Sequence of chain 1.C:
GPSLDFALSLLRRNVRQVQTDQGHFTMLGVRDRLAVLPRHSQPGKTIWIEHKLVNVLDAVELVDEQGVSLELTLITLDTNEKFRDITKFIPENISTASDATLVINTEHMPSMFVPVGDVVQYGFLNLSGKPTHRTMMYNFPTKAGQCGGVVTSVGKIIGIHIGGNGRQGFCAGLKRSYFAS

A small-molecule ligand and the protein it binds are described below.
Small molecule (SMILES): Cc1cc(C(=O)N[C@@H](Cc2ccc(F)cc2)C(=O)N[C@H](C=O)C[C@@H]2CCCNC2=O)no1

Binding-site contacts:
Ligand atom C8 contacts residue GLU71 of chain 1.C at 3.5 Å.
Ligand atom C13 contacts residue THR142 of chain 1.C at 3.6 Å.
Ligand atom C10 contacts residue SER128 of chain 1.C at 3.3 Å.
Ligand atom N4 contacts residue CYS147 of chain 1.C at 2.7 Å (h-bond).
Ligand atom C1 contacts residue ILE162 of chain 1.C at 3.5 Å (hydrophobic).
Ligand atom N3 contacts residue GLY164 of chain 1.C at 3.0 Å (h-bond).
Ligand atom O4 contacts residue LEU127 of chain 1.C at 3.5 Å.
Ligand atom N3 contacts residue THR142 of chain 1.C at 3.2 Å (h-bond).
Ligand atom C15 contacts residue CYS147 of chain 1.C at 3.3 Å (hydrophobic).
Ligand atom C21 contacts residue THR142 of chain 1.C at 3.7 Å.
Ligand atom C10 contacts residue ARG39 of chain 1.C at 3.4 Å.
Ligand atom C21 contacts residue GLY164 of chain 1.C at 3.4 Å.
Ligand atom O4 contacts residue GLY164 of chain 1.C at 3.2 Å (h-bond).
Ligand atom C9 contacts residue ARG39 of chain 1.C at 3.2 Å.
Ligand atom C9 contacts residue GLU71 of chain 1.C at 3.6 Å.
Ligand atom C7 contacts residue SER128 of chain 1.C at 3.5 Å.
Ligand atom C20 contacts residue GLY164 of chain 1.C at 3.8 Å.
Ligand atom C6 contacts residue HIS40 of chain 1.C at 3.8 Å.
Ligand atom F1 contacts residue THR132 of chain 1.C at 3.7 Å.
Ligand atom O4 contacts residue GLY163 of chain 1.C at 3.3 Å.
Ligand atom O2 contacts residue HIS40 of chain 1.C at 3.3 Å (h-bond).
Ligand atom C14 contacts residue GLY164 of chain 1.C at 3.4 Å.
Ligand atom O5 contacts residue LYS143 of chain 1.C at 3.3 Å (salt-bridge).
Ligand atom N3 contacts residue GLY163 of chain 1.C at 3.8 Å.
Ligand atom F1 contacts residue GLU71 of chain 1.C at 3.2 Å.
Ligand atom C18 contacts residue CYS147 of chain 1.C at 3.3 Å (hydrophobic).
Ligand atom F1 contacts residue LYS130 of chain 1.C at 3.8 Å.
Ligand atom C21 contacts residue LYS143 of chain 1.C at 3.1 Å.
Ligand atom O5 contacts residue GLY163 of chain 1.C at 3.1 Å.
Ligand atom F1 contacts residue ARG39 of chain 1.C at 3.0 Å.
Ligand atom O2 contacts residue CYS147 of chain 1.C at 3.0 Å (h-bond).
Ligand atom C19 contacts residue ALA144 of chain 1.C at 3.3 Å (hydrophobic).
Ligand atom C2 contacts residue HIS40 of chain 1.C at 3.5 Å.
Ligand atom O5 contacts residue THR142 of chain 1.C at 3.1 Å.
Ligand atom O5 contacts residue GLY164 of chain 1.C at 3.2 Å (h-bond).
Ligand atom C21 contacts residue GLY163 of chain 1.C at 3.9 Å.
Ligand atom O5 contacts residue HIS161 of chain 1.C at 2.6 Å (h-bond).
Ligand atom C19 contacts residue LYS143 of chain 1.C at 3.5 Å.
Ligand atom C6 contacts residue ILE162 of chain 1.C at 3.3 Å (hydrophobic).
Ligand atom C19 contacts residue CYS147 of chain 1.C at 3.4 Å (hydrophobic).